Binding-site contacts:
Ligand atom C1 contacts residue GLU89 of chain 1.B at 3.5 Å.
Ligand atom C14 contacts residue GLU59 of chain 1.B at 3.5 Å.
Ligand atom C11 contacts residue ILE86 of chain 1.B at 3.6 Å (hydrophobic).
Ligand atom C21 contacts residue HIS134 of chain 1.B at 3.6 Å.
Ligand atom O1 contacts residue ASP154 of chain 1.B at 2.8 Å (salt-bridge).
Ligand atom C83 contacts residue TYR26 of chain 1.B at 3.5 Å (hydrophobic).
Ligand atom N1 contacts residue MET91 of chain 1.B at 2.8 Å (h-bond).
Ligand atom C12 contacts residue ASP154 of chain 1.B at 3.3 Å.
Ligand atom C24 contacts residue ILE133 of chain 1.B at 3.6 Å (hydrophobic).
Ligand atom F3 contacts residue ILE66 of chain 1.B at 3.4 Å.
Ligand atom N81 contacts residue PHE155 of chain 1.B at 3.4 Å.
Ligand atom C81 contacts residue MET91 of chain 1.B at 3.6 Å (hydrophobic).
Ligand atom F2 contacts residue VAL72 of chain 1.B at 3.6 Å.
Ligand atom C2 contacts residue ALA42 of chain 1.B at 3.4 Å (hydrophobic).
Ligand atom C8 contacts residue GLU59 of chain 1.B at 3.3 Å.
Ligand atom C23 contacts residue ILE133 of chain 1.B at 3.2 Å (hydrophobic).
Ligand atom C18 contacts residue ASP154 of chain 1.B at 3.4 Å.
Ligand atom C1 contacts residue ALA42 of chain 1.B at 3.4 Å (hydrophobic).
Ligand atom N4 contacts residue ILE133 of chain 1.B at 2.8 Å (h-bond).
Ligand atom C11 contacts residue LYS44 of chain 1.B at 3.4 Å.
Ligand atom C7 contacts residue ILE86 of chain 1.B at 3.6 Å (hydrophobic).
Ligand atom C3 contacts residue ILE88 of chain 1.B at 3.5 Å (hydrophobic).
Ligand atom N2 contacts residue GLU59 of chain 1.B at 2.9 Å (salt-bridge).
Ligand atom F1 contacts residue HIS134 of chain 1.B at 3.1 Å.
Ligand atom C11 contacts residue ALA42 of chain 1.B at 3.4 Å (hydrophobic).
Ligand atom N4 contacts residue HIS134 of chain 1.B at 3.4 Å (h-bond).
Ligand atom N2 contacts residue ASP154 of chain 1.B at 3.2 Å (salt-bridge).
Ligand atom C2 contacts residue LEU143 of chain 1.B at 3.6 Å (hydrophobic).
Ligand atom C22 contacts residue ASP154 of chain 1.B at 3.5 Å.
Ligand atom C21 contacts residue ASP154 of chain 1.B at 3.5 Å.
Ligand atom C3 contacts residue ALA42 of chain 1.B at 3.6 Å (hydrophobic).
Ligand atom C82 contacts residue LEU21 of chain 1.B at 3.6 Å (hydrophobic).
Ligand atom N1 contacts residue PHE90 of chain 1.B at 3.6 Å.
Ligand atom O1 contacts residue ALA153 of chain 1.B at 3.3 Å.
Ligand atom F2 contacts residue VAL152 of chain 1.B at 3.0 Å.
Ligand atom C4 contacts residue ILE88 of chain 1.B at 3.4 Å (hydrophobic).
Ligand atom C83 contacts residue LEU21 of chain 1.B at 3.5 Å (hydrophobic).
Ligand atom C22 contacts residue HIS134 of chain 1.B at 3.1 Å.
Ligand atom C25 contacts residue ILE133 of chain 1.B at 3.4 Å (hydrophobic).
Ligand atom F2 contacts residue ALA153 of chain 1.B at 3.4 Å.

Sequence of chain 1.B:
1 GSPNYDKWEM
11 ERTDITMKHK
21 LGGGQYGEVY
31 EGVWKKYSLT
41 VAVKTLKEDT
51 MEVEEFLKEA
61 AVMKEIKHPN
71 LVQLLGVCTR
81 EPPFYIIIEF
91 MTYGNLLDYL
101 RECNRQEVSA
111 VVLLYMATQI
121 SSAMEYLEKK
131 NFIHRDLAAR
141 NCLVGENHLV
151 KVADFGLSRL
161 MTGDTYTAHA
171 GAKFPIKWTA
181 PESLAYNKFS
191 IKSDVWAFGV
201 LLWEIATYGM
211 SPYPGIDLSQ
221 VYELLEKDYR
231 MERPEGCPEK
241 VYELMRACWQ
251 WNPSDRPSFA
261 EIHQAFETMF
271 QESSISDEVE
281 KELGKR

This small molecule binds to this protein.
Small molecule (SMILES): Cc1ccc(C(=O)Nc2ccc(CN3CCN(C)CC3)c(C(F)(F)F)c2)cc1C#Cc1cnc2cccnn12